Binding-site contacts:
Ligand atom C7 contacts residue ASN165 of chain 1.G at 3.7 Å.
Ligand atom C5 contacts residue ASN165 of chain 1.G at 3.6 Å.
Ligand atom O7 contacts residue ASN165 of chain 1.G at 4.0 Å.
Ligand atom C3 contacts residue ASN165 of chain 1.G at 3.8 Å.
Ligand atom C4 contacts residue ASN165 of chain 1.G at 4.2 Å.
Ligand atom C1 contacts residue ASN165 of chain 1.G at 1.4 Å.
Ligand atom C2 contacts residue ASN165 of chain 1.G at 2.4 Å.
Ligand atom N2 contacts residue ASN165 of chain 1.G at 3.0 Å (h-bond).
Ligand atom O5 contacts residue ASN165 of chain 1.G at 2.3 Å (h-bond).

This small molecule binds to this protein.
Small molecule (SMILES): CC(=O)N[C@@H]1[C@@H](O)[C@H](O)[C@@H](CO)O[C@H]1O

Sequence of chain 1.G:
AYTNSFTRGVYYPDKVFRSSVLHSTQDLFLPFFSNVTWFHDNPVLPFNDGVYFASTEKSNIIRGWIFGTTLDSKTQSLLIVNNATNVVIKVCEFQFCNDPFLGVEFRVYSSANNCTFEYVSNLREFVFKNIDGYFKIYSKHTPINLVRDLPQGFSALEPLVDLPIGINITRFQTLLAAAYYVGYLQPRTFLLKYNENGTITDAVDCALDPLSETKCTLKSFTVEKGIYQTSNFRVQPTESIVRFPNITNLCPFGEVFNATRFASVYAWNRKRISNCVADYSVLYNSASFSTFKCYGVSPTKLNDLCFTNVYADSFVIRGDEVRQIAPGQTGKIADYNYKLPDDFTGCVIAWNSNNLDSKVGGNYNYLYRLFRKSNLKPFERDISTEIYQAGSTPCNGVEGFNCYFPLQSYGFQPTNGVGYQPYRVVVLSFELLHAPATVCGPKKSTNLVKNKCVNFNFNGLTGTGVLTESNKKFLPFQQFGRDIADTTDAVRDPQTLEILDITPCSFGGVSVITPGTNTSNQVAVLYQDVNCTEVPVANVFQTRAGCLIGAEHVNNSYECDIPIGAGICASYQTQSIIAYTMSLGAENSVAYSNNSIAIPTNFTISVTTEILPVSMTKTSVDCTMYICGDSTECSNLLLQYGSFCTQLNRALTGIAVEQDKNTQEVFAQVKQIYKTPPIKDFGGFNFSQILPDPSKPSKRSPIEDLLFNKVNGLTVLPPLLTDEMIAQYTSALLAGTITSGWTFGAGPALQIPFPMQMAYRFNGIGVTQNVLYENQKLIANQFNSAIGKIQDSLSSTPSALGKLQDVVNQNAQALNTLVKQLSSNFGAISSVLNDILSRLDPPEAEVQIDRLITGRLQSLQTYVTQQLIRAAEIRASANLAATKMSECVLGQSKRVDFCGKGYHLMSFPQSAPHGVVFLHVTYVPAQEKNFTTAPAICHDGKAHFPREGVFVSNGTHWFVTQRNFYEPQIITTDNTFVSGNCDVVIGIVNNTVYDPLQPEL